Binding-site contacts:
Ligand atom C4 contacts residue ARG425 of chain 33.A at 3.6 Å.
Ligand atom OP2 contacts residue THR423 of chain 33.A at 2.9 Å.
Ligand atom C2 contacts residue GLU208 of chain 32.A at 1.6 Å.
Ligand atom P contacts residue ARG425 of chain 33.A at 3.5 Å.
Ligand atom C4 contacts residue GLU208 of chain 32.A at 3.4 Å.
Ligand atom C5' contacts residue DC1 of chain 32.H at 2.3 Å.
Ligand atom C4' contacts residue DC1 of chain 32.H at 2.8 Å.
Ligand atom OP1 contacts residue ARG28 of chain 32.C at 3.2 Å (salt-bridge).
Ligand atom O5' contacts residue TYR31 of chain 32.C at 3.4 Å (h-bond).
Ligand atom N6 contacts residue GLU208 of chain 32.A at 3.4 Å (salt-bridge).
Ligand atom C5 contacts residue GLU208 of chain 32.A at 3.4 Å.
Ligand atom N3 contacts residue PHE212 of chain 32.A at 2.9 Å.
Ligand atom O3' contacts residue DC1 of chain 32.E at 3.3 Å.
Ligand atom O5' contacts residue ARG28 of chain 32.C at 3.4 Å.
Ligand atom O5' contacts residue ARG425 of chain 33.A at 2.8 Å.
Ligand atom C1' contacts residue DC1 of chain 32.E at 3.6 Å.
Ligand atom OP2 contacts residue ASP426 of chain 33.A at 2.8 Å (salt-bridge).
Ligand atom OP2 contacts residue DC1 of chain 32.H at 2.0 Å.
Ligand atom C5' contacts residue TYR31 of chain 32.C at 2.9 Å (hydrophobic).
Ligand atom C5' contacts residue ARG28 of chain 32.C at 3.1 Å.
Ligand atom OP2 contacts residue ARG425 of chain 33.A at 3.8 Å.
Ligand atom C6 contacts residue GLU208 of chain 32.A at 2.6 Å.
Ligand atom N3 contacts residue GLU208 of chain 32.A at 2.7 Å (salt-bridge).
Ligand atom C1' contacts residue PHE212 of chain 32.A at 3.5 Å (hydrophobic).
Ligand atom O3' contacts residue ARG425 of chain 33.A at 3.8 Å.
Ligand atom N3 contacts residue ARG425 of chain 33.A at 3.1 Å (salt-bridge).
Ligand atom O4' contacts residue PHE212 of chain 32.A at 3.4 Å.
Ligand atom O3' contacts residue THR423 of chain 33.A at 3.8 Å.
Ligand atom N1 contacts residue GLU208 of chain 32.A at 1.5 Å (salt-bridge).
Ligand atom O3' contacts residue ARG28 of chain 32.C at 3.5 Å (salt-bridge).
Ligand atom C2 contacts residue ARG425 of chain 33.A at 3.1 Å.
Ligand atom N1 contacts residue ARG425 of chain 33.A at 3.6 Å (salt-bridge).
Ligand atom C1' contacts residue ALA27 of chain 32.C at 3.8 Å (hydrophobic).
Ligand atom O4' contacts residue ARG425 of chain 33.A at 3.7 Å.
Ligand atom C2' contacts residue DC1 of chain 32.E at 2.2 Å.
Ligand atom OP1 contacts residue GLY34 of chain 32.C at 3.8 Å.
Ligand atom C3' contacts residue DC1 of chain 32.E at 2.9 Å.
Ligand atom P contacts residue DC1 of chain 32.H at 2.5 Å.
Ligand atom C2 contacts residue PHE212 of chain 32.A at 3.8 Å (hydrophobic).
Ligand atom O5' contacts residue DC1 of chain 32.H at 2.6 Å.

Sequence of chain 32.C:
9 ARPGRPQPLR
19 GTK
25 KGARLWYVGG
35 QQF

Sequence of chain 32.A:
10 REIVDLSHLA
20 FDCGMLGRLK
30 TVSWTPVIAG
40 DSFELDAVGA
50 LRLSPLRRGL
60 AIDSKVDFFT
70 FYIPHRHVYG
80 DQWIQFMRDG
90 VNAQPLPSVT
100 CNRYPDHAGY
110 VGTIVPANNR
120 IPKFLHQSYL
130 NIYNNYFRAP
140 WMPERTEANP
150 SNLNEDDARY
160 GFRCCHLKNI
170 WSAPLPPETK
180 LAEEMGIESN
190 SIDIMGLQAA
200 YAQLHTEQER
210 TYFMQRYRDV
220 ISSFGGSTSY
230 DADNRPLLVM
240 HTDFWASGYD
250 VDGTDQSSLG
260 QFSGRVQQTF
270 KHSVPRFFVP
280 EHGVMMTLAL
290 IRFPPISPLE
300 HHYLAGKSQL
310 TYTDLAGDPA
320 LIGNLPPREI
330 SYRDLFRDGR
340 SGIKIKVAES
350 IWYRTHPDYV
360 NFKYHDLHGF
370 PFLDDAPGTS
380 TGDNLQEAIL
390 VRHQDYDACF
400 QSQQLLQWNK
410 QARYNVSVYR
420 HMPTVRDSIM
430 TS

Sequence of chain 33.A:
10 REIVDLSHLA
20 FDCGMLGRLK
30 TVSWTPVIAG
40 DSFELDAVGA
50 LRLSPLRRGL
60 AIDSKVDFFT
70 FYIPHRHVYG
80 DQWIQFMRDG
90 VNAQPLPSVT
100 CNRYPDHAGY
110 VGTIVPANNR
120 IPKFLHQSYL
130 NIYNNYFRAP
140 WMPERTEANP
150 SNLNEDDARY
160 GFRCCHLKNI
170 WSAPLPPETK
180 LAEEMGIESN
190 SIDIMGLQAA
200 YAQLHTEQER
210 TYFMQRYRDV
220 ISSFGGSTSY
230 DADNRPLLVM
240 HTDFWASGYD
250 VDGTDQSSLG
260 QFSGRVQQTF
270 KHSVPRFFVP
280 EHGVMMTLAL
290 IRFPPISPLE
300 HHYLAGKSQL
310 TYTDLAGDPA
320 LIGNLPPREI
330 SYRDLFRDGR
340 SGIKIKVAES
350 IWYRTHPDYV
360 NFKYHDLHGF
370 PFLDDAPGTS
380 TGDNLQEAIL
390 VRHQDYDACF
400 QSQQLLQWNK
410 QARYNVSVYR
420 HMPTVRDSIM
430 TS

A small-molecule ligand and the protein it binds are described below.
Small molecule (SMILES): Nc1ncnc2c1N1CN2[C@H]2C[C@]3(OP3(O)(O)OC[C@H]3OCC[C@@H]3O[P](=O)(O)OC[C@H]3O[C@@H]1C[C@@H]3O)[C@@H](CO[P](=O)(O)O[C@H]1CCO[C@@H]1COP(=O)=O)O2